Sequence of chain 1.B:
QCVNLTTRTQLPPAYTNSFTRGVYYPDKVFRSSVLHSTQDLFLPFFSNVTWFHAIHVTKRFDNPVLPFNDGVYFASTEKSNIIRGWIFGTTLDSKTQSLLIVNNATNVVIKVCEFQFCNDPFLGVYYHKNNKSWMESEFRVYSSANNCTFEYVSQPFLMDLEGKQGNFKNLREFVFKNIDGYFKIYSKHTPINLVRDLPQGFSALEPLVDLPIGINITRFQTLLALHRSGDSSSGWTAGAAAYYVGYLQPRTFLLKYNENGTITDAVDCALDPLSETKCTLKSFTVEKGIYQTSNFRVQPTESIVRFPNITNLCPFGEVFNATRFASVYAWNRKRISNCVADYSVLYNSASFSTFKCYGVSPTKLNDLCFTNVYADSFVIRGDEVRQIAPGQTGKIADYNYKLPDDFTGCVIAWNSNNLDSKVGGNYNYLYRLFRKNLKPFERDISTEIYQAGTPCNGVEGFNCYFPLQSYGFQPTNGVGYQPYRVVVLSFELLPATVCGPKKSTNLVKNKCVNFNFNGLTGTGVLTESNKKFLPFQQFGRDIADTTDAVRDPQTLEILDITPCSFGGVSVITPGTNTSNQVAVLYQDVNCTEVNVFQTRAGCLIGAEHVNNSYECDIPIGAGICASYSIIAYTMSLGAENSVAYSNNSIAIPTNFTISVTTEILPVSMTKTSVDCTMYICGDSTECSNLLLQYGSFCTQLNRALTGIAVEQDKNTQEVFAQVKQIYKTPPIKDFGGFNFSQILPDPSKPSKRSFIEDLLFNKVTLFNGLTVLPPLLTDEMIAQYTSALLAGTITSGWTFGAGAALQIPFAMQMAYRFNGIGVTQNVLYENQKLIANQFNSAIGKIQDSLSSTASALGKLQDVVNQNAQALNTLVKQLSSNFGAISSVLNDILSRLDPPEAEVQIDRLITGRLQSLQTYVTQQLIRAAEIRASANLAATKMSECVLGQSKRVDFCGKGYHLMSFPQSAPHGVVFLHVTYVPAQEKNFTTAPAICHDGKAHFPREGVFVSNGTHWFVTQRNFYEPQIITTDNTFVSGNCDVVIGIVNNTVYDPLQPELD

This small molecule binds to this protein.
Small molecule (SMILES): CC(=O)N[C@@H]1[C@@H](O)[C@H](O)[C@@H](CO)O[C@H]1O

Binding-site contacts:
Ligand atom C4 contacts residue ASN603 of chain 1.B at 4.2 Å.
Ligand atom C3 contacts residue ASN603 of chain 1.B at 3.8 Å.
Ligand atom C2 contacts residue ASN603 of chain 1.B at 2.5 Å.
Ligand atom C8 contacts residue ASN603 of chain 1.B at 3.9 Å.
Ligand atom C7 contacts residue ASN603 of chain 1.B at 3.1 Å.
Ligand atom O7 contacts residue ASN603 of chain 1.B at 3.2 Å (h-bond).
Ligand atom O5 contacts residue ASN603 of chain 1.B at 2.4 Å (h-bond).
Ligand atom O7 contacts residue THR604 of chain 1.B at 4.2 Å.
Ligand atom C7 contacts residue THR604 of chain 1.B at 4.1 Å.
Ligand atom C1 contacts residue ASN603 of chain 1.B at 1.4 Å.
Ligand atom C5 contacts residue ASN603 of chain 1.B at 3.7 Å.
Ligand atom C8 contacts residue THR604 of chain 1.B at 3.4 Å.
Ligand atom N2 contacts residue ASN603 of chain 1.B at 2.9 Å (h-bond).